This small molecule binds to this protein.
Small molecule (SMILES): [H]/N=C(\N)c1ccc(N2C[C@H](C(=O)N[C@@H](CC)c3cccc4ccccc34)OC2=O)cc1

Binding-site contacts:
Ligand atom CAZ contacts residue GLN173 of chain 1.A at 3.4 Å.
Ligand atom OAO contacts residue GLN173 of chain 1.A at 3.5 Å.
Ligand atom CBB contacts residue LEU25 of chain 1.A at 3.3 Å (hydrophobic).
Ligand atom NAJ contacts residue ASN194 of chain 1.A at 2.8 Å (h-bond).
Ligand atom CBC contacts residue GLY174 of chain 1.A at 3.8 Å.
Ligand atom OAO contacts residue ILE195 of chain 1.A at 3.6 Å.
Ligand atom NAI contacts residue GLY204 of chain 1.A at 3.8 Å.
Ligand atom NAJ contacts residue ASP170 of chain 1.A at 2.9 Å (salt-bridge).
Ligand atom CAN contacts residue GLN173 of chain 1.A at 3.7 Å.
Ligand atom CBD contacts residue PHE130 of chain 1.A at 3.7 Å (hydrophobic).
Ligand atom CAY contacts residue GLN173 of chain 1.A at 3.8 Å.
Ligand atom CAG contacts residue ASP170 of chain 1.A at 3.7 Å.
Ligand atom OAT contacts residue SER176 of chain 1.A at 3.1 Å (h-bond).
Ligand atom NAJ contacts residue SER171 of chain 1.A at 3.2 Å (h-bond).
Ligand atom CBB contacts residue GLY174 of chain 1.A at 3.8 Å.
Ligand atom CAP contacts residue SER176 of chain 1.A at 3.1 Å.
Ligand atom CAB contacts residue TRP192 of chain 1.A at 3.8 Å (hydrophobic).
Ligand atom CBC contacts residue LEU24 of chain 1.A at 3.6 Å (hydrophobic).
Ligand atom CBE contacts residue PHE130 of chain 1.A at 3.6 Å (hydrophobic).
Ligand atom CAC contacts residue ASN194 of chain 1.A at 3.5 Å.
Ligand atom CAL contacts residue HIS41 of chain 1.A at 3.4 Å.
Ligand atom CAB contacts residue GLY193 of chain 1.A at 3.7 Å.
Ligand atom CAK contacts residue SER191 of chain 1.A at 3.8 Å.
Ligand atom NAI contacts residue ASP170 of chain 1.A at 2.9 Å (salt-bridge).
Ligand atom CAG contacts residue GLY193 of chain 1.A at 3.7 Å.
Ligand atom CAK contacts residue SER176 of chain 1.A at 3.1 Å.
Ligand atom CAV contacts residue LEU25 of chain 1.A at 3.8 Å (hydrophobic).
Ligand atom CAL contacts residue SER176 of chain 1.A at 3.2 Å.
Ligand atom CBC contacts residue LEU25 of chain 1.A at 3.8 Å (hydrophobic).
Ligand atom NAJ contacts residue GLY193 of chain 1.A at 3.6 Å.
Ligand atom CAG contacts residue SER171 of chain 1.A at 3.1 Å.
Ligand atom NAQ contacts residue SER176 of chain 1.A at 3.8 Å.
Ligand atom OAT contacts residue GLN173 of chain 1.A at 3.1 Å.
Ligand atom NAI contacts residue TRP192 of chain 1.A at 3.8 Å.
Ligand atom CAC contacts residue GLY193 of chain 1.A at 3.8 Å.
Ligand atom NAI contacts residue SER171 of chain 1.A at 3.1 Å (h-bond).
Ligand atom CAK contacts residue HIS41 of chain 1.A at 3.7 Å.
Ligand atom OAT contacts residue GLY174 of chain 1.A at 3.0 Å (h-bond).
Ligand atom CAA contacts residue TRP192 of chain 1.A at 3.9 Å (hydrophobic).
Ligand atom CAB contacts residue SER171 of chain 1.A at 3.7 Å.

Sequence of chain 1.A:
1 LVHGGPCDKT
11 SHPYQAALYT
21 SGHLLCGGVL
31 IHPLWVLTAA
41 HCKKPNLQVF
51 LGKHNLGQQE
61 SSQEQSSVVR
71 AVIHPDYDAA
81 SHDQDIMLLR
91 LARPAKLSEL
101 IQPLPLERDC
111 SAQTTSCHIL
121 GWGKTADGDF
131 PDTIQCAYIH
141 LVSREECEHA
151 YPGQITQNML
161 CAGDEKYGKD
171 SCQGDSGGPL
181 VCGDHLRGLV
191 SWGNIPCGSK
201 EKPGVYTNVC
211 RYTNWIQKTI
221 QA